This protein binds this small molecule.
Small molecule (SMILES): CC(C)C[C@H](NC(=O)OC[C@@H]1C[C@H]2C=CC[C@H](C2)C1)C(=O)N[C@@H](C[C@@H]1CCNC1=O)[C@@H](O)S(=O)(=O)O

Binding-site contacts:
Ligand atom C09 contacts residue Y8S1 of chain 1.G at 0.2 Å.
Ligand atom N03 contacts residue GLU170 of chain 1.B at 3.0 Å (salt-bridge).
Ligand atom N03 contacts residue Y8S1 of chain 1.G at 0.0 Å (h-bond).
Ligand atom C17 contacts residue Y8S1 of chain 1.G at 0.1 Å.
Ligand atom C28 contacts residue Y8S1 of chain 1.G at 0.2 Å.
Ligand atom C12 contacts residue Y8S1 of chain 1.G at 0.1 Å.
Ligand atom C16 contacts residue Y8S1 of chain 1.G at 0.1 Å.
Ligand atom C04 contacts residue Y8S1 of chain 1.G at 0.0 Å.
Ligand atom N11 contacts residue Y8S1 of chain 1.G at 0.1 Å (h-bond).
Ligand atom O01 contacts residue Y8S1 of chain 1.G at 0.0 Å (h-bond).
Ligand atom O31 contacts residue Y8S1 of chain 1.G at 0.0 Å (h-bond).
Ligand atom C07 contacts residue Y8S1 of chain 1.G at 0.1 Å.
Ligand atom C05 contacts residue Y8S1 of chain 1.G at 0.0 Å.
Ligand atom C13 contacts residue Y8S1 of chain 1.G at 0.1 Å.
Ligand atom C08 contacts residue CYS149 of chain 1.B at 2.8 Å (hydrophobic).
Ligand atom O10 contacts residue Y8S1 of chain 1.G at 1.2 Å.
Ligand atom C09 contacts residue CYS149 of chain 1.B at 1.8 Å (hydrophobic).
Ligand atom N18 contacts residue Y8S1 of chain 1.G at 0.1 Å (h-bond).
Ligand atom O32 contacts residue Y8S1 of chain 1.G at 0.1 Å (h-bond).
Ligand atom C22 contacts residue Y8S1 of chain 1.G at 0.1 Å.
Ligand atom N11 contacts residue HIS168 of chain 1.B at 2.9 Å (h-bond).
Ligand atom C30 contacts residue Y8S1 of chain 1.G at 0.2 Å.
Ligand atom C26 contacts residue Y8S1 of chain 1.G at 0.1 Å.
Ligand atom C25 contacts residue Y8S1 of chain 1.G at 0.2 Å.
Ligand atom C23 contacts residue Y8S1 of chain 1.G at 0.1 Å.
Ligand atom O20 contacts residue Y8S1 of chain 1.G at 0.0 Å (h-bond).
Ligand atom C21 contacts residue Y8S1 of chain 1.G at 0.1 Å.
Ligand atom C24 contacts residue Y8S1 of chain 1.G at 0.2 Å.
Ligand atom C15 contacts residue Y8S1 of chain 1.G at 0.1 Å.
Ligand atom N18 contacts residue GLN193 of chain 1.B at 2.9 Å (h-bond).
Ligand atom O10 contacts residue CYS149 of chain 1.B at 2.6 Å (h-bond).
Ligand atom O31 contacts residue GLU170 of chain 1.B at 2.9 Å (salt-bridge).
Ligand atom C02 contacts residue Y8S1 of chain 1.G at 0.0 Å.
Ligand atom C06 contacts residue Y8S1 of chain 1.G at 0.0 Å.
Ligand atom C19 contacts residue Y8S1 of chain 1.G at 0.1 Å.
Ligand atom C14 contacts residue Y8S1 of chain 1.G at 0.1 Å.
Ligand atom C29 contacts residue Y8S1 of chain 1.G at 0.2 Å.
Ligand atom C27 contacts residue Y8S1 of chain 1.G at 0.1 Å.
Ligand atom O01 contacts residue HIS167 of chain 1.B at 2.9 Å (h-bond).
Ligand atom C08 contacts residue Y8S1 of chain 1.G at 0.1 Å.

Sequence of chain 1.B:
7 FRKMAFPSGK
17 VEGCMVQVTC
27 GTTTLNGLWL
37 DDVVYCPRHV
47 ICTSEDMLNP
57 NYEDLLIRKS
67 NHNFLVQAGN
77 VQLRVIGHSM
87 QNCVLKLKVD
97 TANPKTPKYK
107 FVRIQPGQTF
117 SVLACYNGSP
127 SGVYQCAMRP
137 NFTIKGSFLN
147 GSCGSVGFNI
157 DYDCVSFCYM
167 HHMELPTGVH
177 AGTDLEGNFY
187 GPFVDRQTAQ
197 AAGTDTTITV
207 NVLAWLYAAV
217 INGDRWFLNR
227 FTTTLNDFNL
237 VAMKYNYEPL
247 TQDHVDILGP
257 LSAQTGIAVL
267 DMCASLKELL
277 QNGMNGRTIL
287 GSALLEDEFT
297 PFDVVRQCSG